The small molecule below binds the protein below.
Small molecule (SMILES): CC(=O)N[C@H]1[C@H](O[C@H]2[C@H](O)[C@@H](NC(C)=O)CO[C@@H]2CO)O[C@H](CO)[C@@H](O[C@@H]2O[C@H](CO)[C@@H](O)[C@H](O[C@H]3O[C@H](CO)[C@@H](O)[C@H](O)[C@@H]3O)[C@@H]2O)[C@@H]1O

Sequence of chain 2.A:
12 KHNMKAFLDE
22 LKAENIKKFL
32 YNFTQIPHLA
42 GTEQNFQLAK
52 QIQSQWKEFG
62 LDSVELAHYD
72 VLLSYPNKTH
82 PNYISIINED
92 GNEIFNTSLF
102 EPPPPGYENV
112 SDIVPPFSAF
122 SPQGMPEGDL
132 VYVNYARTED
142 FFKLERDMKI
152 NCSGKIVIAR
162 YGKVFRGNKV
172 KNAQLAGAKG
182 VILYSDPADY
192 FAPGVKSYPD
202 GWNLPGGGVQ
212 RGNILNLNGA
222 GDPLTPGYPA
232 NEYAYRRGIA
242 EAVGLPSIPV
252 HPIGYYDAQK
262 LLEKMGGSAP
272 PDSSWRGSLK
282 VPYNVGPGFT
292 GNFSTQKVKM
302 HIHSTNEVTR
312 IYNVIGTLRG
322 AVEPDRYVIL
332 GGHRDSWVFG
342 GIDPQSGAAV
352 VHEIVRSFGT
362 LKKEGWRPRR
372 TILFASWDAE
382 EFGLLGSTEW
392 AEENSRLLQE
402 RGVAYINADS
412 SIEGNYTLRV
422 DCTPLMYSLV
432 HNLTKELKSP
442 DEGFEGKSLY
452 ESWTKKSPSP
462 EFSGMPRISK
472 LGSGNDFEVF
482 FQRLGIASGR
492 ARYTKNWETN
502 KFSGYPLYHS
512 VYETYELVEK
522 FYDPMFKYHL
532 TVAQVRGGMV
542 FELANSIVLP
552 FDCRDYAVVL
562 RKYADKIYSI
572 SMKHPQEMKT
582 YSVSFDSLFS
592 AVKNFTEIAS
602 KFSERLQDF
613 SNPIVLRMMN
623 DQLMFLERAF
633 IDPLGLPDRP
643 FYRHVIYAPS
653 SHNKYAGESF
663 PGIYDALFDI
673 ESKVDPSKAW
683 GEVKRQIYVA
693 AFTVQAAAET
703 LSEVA

Sequence of chain 1.A:
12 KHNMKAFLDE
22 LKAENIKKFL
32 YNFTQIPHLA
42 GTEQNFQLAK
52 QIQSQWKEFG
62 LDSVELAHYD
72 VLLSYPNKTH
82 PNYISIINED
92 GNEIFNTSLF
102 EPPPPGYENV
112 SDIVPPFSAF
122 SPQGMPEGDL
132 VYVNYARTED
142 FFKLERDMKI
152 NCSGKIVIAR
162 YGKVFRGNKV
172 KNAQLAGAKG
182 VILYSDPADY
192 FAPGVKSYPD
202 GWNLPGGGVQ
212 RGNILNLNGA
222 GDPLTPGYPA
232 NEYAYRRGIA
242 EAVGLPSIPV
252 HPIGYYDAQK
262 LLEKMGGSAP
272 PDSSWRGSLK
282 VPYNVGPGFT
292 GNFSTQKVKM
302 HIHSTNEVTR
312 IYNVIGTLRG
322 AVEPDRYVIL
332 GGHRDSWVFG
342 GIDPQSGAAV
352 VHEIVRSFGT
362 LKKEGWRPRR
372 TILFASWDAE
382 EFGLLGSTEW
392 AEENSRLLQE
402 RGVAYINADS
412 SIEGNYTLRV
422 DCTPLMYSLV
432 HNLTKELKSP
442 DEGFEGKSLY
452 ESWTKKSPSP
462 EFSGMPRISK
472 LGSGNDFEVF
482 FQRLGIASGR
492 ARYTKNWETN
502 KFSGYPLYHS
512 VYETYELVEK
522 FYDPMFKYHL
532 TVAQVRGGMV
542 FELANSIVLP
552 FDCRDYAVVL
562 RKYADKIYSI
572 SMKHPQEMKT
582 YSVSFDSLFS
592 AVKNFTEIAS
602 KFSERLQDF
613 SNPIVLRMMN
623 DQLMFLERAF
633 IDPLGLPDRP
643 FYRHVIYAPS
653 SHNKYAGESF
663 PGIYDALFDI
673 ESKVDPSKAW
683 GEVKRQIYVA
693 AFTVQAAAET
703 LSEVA

Binding-site contacts:
Ligand atom C5 contacts residue GLU233 of chain 1.A at 3.8 Å.
Ligand atom N2 contacts residue GLN697 of chain 2.A at 3.6 Å (h-bond).
Ligand atom O4 contacts residue GLU233 of chain 1.A at 3.5 Å (salt-bridge).
Ligand atom O2 contacts residue HIS69 of chain 1.A at 3.4 Å (h-bond).
Ligand atom C2 contacts residue SER591 of chain 2.A at 3.8 Å.
Ligand atom O6 contacts residue GLU233 of chain 1.A at 3.5 Å.
Ligand atom C2 contacts residue ASN595 of chain 2.A at 2.5 Å.
Ligand atom C1 contacts residue GLU233 of chain 1.A at 4.0 Å.
Ligand atom C5 contacts residue ASN595 of chain 2.A at 3.7 Å.
Ligand atom O3 contacts residue ARG311 of chain 1.A at 3.2 Å (salt-bridge).
Ligand atom O4 contacts residue ARG311 of chain 1.A at 4.1 Å.
Ligand atom C3 contacts residue ARG311 of chain 1.A at 4.0 Å.
Ligand atom O3 contacts residue ARG311 of chain 1.A at 4.0 Å.
Ligand atom N2 contacts residue ASN595 of chain 2.A at 3.0 Å (h-bond).
Ligand atom C7 contacts residue GLN697 of chain 2.A at 3.4 Å.
Ligand atom C8 contacts residue TYR234 of chain 1.A at 3.8 Å (hydrophobic).
Ligand atom C4 contacts residue GLU233 of chain 1.A at 3.8 Å.
Ligand atom N2 contacts residue SER591 of chain 2.A at 3.0 Å (h-bond).
Ligand atom C2 contacts residue ARG311 of chain 1.A at 3.9 Å.
Ligand atom C8 contacts residue GLN697 of chain 2.A at 4.1 Å.
Ligand atom C2 contacts residue GLN697 of chain 2.A at 3.8 Å.
Ligand atom C8 contacts residue ALA592 of chain 2.A at 3.8 Å (hydrophobic).
Ligand atom O5 contacts residue HIS69 of chain 1.A at 3.6 Å.
Ligand atom C4 contacts residue ARG311 of chain 1.A at 3.8 Å.
Ligand atom C7 contacts residue ASN595 of chain 2.A at 3.8 Å.
Ligand atom O2 contacts residue GLU233 of chain 1.A at 2.2 Å (salt-bridge).
Ligand atom C3 contacts residue ARG311 of chain 1.A at 3.8 Å.
Ligand atom O4 contacts residue GLU233 of chain 1.A at 3.4 Å (salt-bridge).
Ligand atom C3 contacts residue GLU233 of chain 1.A at 3.7 Å.
Ligand atom C1 contacts residue SER591 of chain 2.A at 3.9 Å.
Ligand atom C1 contacts residue ASN595 of chain 2.A at 1.4 Å.
Ligand atom C1 contacts residue GLN697 of chain 2.A at 3.8 Å.
Ligand atom O7 contacts residue GLN697 of chain 2.A at 3.3 Å (h-bond).
Ligand atom C2 contacts residue GLU233 of chain 1.A at 3.3 Å.
Ligand atom O2 contacts residue ARG311 of chain 1.A at 3.5 Å (salt-bridge).
Ligand atom O5 contacts residue ASN595 of chain 2.A at 2.3 Å (h-bond).
Ligand atom C8 contacts residue SER591 of chain 2.A at 3.8 Å.
Ligand atom C7 contacts residue SER591 of chain 2.A at 3.9 Å.
Ligand atom C8 contacts residue SER588 of chain 2.A at 3.6 Å.
Ligand atom C3 contacts residue ASN595 of chain 2.A at 3.8 Å.